Sequence of chain 1.A:
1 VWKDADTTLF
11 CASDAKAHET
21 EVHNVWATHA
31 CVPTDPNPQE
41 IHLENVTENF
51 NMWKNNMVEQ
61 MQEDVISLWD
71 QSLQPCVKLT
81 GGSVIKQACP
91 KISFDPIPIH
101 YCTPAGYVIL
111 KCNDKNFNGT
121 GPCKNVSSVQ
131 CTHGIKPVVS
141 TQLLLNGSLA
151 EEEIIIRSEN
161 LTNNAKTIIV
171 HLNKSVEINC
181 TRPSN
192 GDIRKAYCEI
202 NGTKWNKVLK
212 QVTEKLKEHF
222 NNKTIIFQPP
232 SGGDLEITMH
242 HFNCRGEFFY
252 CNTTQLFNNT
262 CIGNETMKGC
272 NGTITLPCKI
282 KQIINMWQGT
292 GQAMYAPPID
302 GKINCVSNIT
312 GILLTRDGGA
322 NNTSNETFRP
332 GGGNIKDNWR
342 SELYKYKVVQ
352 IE

Binding-site contacts:
Ligand atom C3 contacts residue THR120 of chain 1.A at 3.9 Å.
Ligand atom C1 contacts residue THR120 of chain 1.A at 3.6 Å.
Ligand atom N2 contacts residue THR120 of chain 1.A at 4.1 Å.
Ligand atom C7 contacts residue ILE156 of chain 1.A at 4.2 Å (hydrophobic).
Ligand atom O6 contacts residue THR120 of chain 1.A at 4.3 Å.
Ligand atom O6 contacts residue PRO122 of chain 1.A at 3.6 Å.
Ligand atom C2 contacts residue ASN118 of chain 1.A at 2.4 Å.
Ligand atom C4 contacts residue ASN118 of chain 1.A at 4.2 Å.
Ligand atom O7 contacts residue HIS220 of chain 1.A at 3.5 Å (h-bond).
Ligand atom C8 contacts residue ASN118 of chain 1.A at 4.3 Å.
Ligand atom O5 contacts residue THR120 of chain 1.A at 3.8 Å.
Ligand atom C7 contacts residue ASN118 of chain 1.A at 3.1 Å.
Ligand atom O7 contacts residue ASN118 of chain 1.A at 3.0 Å (h-bond).
Ligand atom C5 contacts residue THR120 of chain 1.A at 3.7 Å.
Ligand atom O7 contacts residue ILE156 of chain 1.A at 4.2 Å.
Ligand atom C8 contacts residue ILE156 of chain 1.A at 3.6 Å (hydrophobic).
Ligand atom O6 contacts residue GLY121 of chain 1.A at 4.2 Å.
Ligand atom C3 contacts residue ASN118 of chain 1.A at 3.7 Å.
Ligand atom O5 contacts residue ASN118 of chain 1.A at 2.4 Å (h-bond).
Ligand atom C8 contacts residue SER158 of chain 1.A at 3.8 Å.
Ligand atom C2 contacts residue THR120 of chain 1.A at 4.1 Å.
Ligand atom N2 contacts residue ASN118 of chain 1.A at 2.8 Å (h-bond).
Ligand atom C8 contacts residue LEU161 of chain 1.A at 3.9 Å (hydrophobic).
Ligand atom C6 contacts residue THR120 of chain 1.A at 4.4 Å.
Ligand atom C5 contacts residue ASN118 of chain 1.A at 3.7 Å.
Ligand atom C1 contacts residue ASN118 of chain 1.A at 1.4 Å.

A small-molecule ligand and the protein it binds are described below.
Small molecule (SMILES): CC(=O)N[C@@H]1[C@@H](O)[C@H](O)[C@@H](CO)O[C@H]1O